Sequence of chain 1.C:
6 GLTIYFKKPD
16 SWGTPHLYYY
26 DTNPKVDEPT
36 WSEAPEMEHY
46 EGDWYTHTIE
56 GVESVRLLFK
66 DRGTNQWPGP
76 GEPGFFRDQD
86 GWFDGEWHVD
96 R

The protein below binds the small molecule below.
Small molecule (SMILES): OC[C@H]1O[C@H](O[C@H]2[C@H](O)[C@@H](O)[C@@H](O)O[C@@H]2CO)[C@H](O)[C@@H](O)[C@@H]1O

Binding-site contacts:
Ligand atom O5 contacts residue TYR23 of chain 1.C at 3.5 Å.
Ligand atom C6 contacts residue TYR23 of chain 1.C at 3.5 Å (hydrophobic).
Ligand atom C1 contacts residue TYR23 of chain 1.C at 4.0 Å (hydrophobic).
Ligand atom C3 contacts residue GLN71 of chain 1.C at 4.3 Å.
Ligand atom O2 contacts residue TRP36 of chain 1.C at 3.8 Å.
Ligand atom O3 contacts residue LEU63 of chain 1.C at 3.8 Å.
Ligand atom O3 contacts residue GLU77 of chain 1.C at 3.5 Å.
Ligand atom O2 contacts residue PRO78 of chain 1.C at 4.3 Å.
Ligand atom O6 contacts residue TYR25 of chain 1.C at 4.2 Å.
Ligand atom C4 contacts residue TYR25 of chain 1.C at 3.9 Å (hydrophobic).
Ligand atom C5 contacts residue TYR23 of chain 1.C at 4.2 Å (hydrophobic).
Ligand atom C4 contacts residue TRP36 of chain 1.C at 4.0 Å (hydrophobic).
Ligand atom O2 contacts residue GLY76 of chain 1.C at 3.0 Å.
Ligand atom O5 contacts residue TRP36 of chain 1.C at 3.4 Å.
Ligand atom O3 contacts residue TYR25 of chain 1.C at 4.1 Å.
Ligand atom O2 contacts residue LEU63 of chain 1.C at 3.6 Å.
Ligand atom C2 contacts residue GLY76 of chain 1.C at 4.1 Å.
Ligand atom O3 contacts residue GLY76 of chain 1.C at 2.8 Å (h-bond).
Ligand atom C3 contacts residue GLU77 of chain 1.C at 3.9 Å.
Ligand atom C5 contacts residue TRP36 of chain 1.C at 4.3 Å (hydrophobic).
Ligand atom C1 contacts residue LEU63 of chain 1.C at 4.2 Å (hydrophobic).
Ligand atom O3 contacts residue PRO75 of chain 1.C at 3.8 Å.
Ligand atom C1 contacts residue TRP36 of chain 1.C at 3.7 Å (hydrophobic).
Ligand atom C2 contacts residue TRP36 of chain 1.C at 3.5 Å (hydrophobic).
Ligand atom O6 contacts residue TRP36 of chain 1.C at 3.8 Å.
Ligand atom O2 contacts residue PRO75 of chain 1.C at 3.9 Å.
Ligand atom C5 contacts residue TYR25 of chain 1.C at 4.2 Å (hydrophobic).
Ligand atom C3 contacts residue GLY76 of chain 1.C at 3.6 Å.
Ligand atom C2 contacts residue GLU77 of chain 1.C at 3.2 Å.
Ligand atom O5 contacts residue TYR25 of chain 1.C at 3.6 Å.
Ligand atom O2 contacts residue GLU77 of chain 1.C at 2.6 Å (salt-bridge).
Ligand atom C2 contacts residue TYR25 of chain 1.C at 4.3 Å (hydrophobic).
Ligand atom C2 contacts residue LEU63 of chain 1.C at 4.2 Å (hydrophobic).
Ligand atom O6 contacts residue TYR23 of chain 1.C at 2.6 Å (h-bond).
Ligand atom C2 contacts residue GLN71 of chain 1.C at 3.5 Å.
Ligand atom O2 contacts residue GLN71 of chain 1.C at 2.5 Å (h-bond).
Ligand atom O3 contacts residue GLN71 of chain 1.C at 3.2 Å (h-bond).
Ligand atom C6 contacts residue TRP36 of chain 1.C at 4.0 Å (hydrophobic).
Ligand atom O3 contacts residue PRO78 of chain 1.C at 3.5 Å (h-bond).
Ligand atom C6 contacts residue TYR25 of chain 1.C at 4.0 Å (hydrophobic).